Binding-site contacts:
Ligand atom C2 contacts residue ASN15 of chain 1.A at 2.3 Å.
Ligand atom C1 contacts residue GLN15 of chain 1.G at 3.9 Å.
Ligand atom C7 contacts residue GLN15 of chain 1.G at 3.9 Å.
Ligand atom O7 contacts residue ASN15 of chain 1.A at 3.4 Å (h-bond).
Ligand atom C2 contacts residue GLN15 of chain 1.G at 4.1 Å.
Ligand atom N2 contacts residue GLN15 of chain 1.G at 3.2 Å (h-bond).
Ligand atom C5 contacts residue ASN15 of chain 1.A at 3.7 Å.
Ligand atom C7 contacts residue ASN15 of chain 1.A at 3.3 Å.
Ligand atom C8 contacts residue GLN15 of chain 1.G at 3.4 Å.
Ligand atom C3 contacts residue ASN15 of chain 1.A at 3.7 Å.
Ligand atom C8 contacts residue ALA13 of chain 1.A at 4.2 Å (hydrophobic).
Ligand atom C4 contacts residue ASN15 of chain 1.A at 4.1 Å.
Ligand atom N2 contacts residue ASN15 of chain 1.A at 2.8 Å (h-bond).
Ligand atom C1 contacts residue ASN15 of chain 1.A at 1.4 Å.
Ligand atom O5 contacts residue ASN15 of chain 1.A at 2.4 Å (h-bond).
Ligand atom C8 contacts residue ASN15 of chain 1.A at 4.4 Å.
Ligand atom C8 contacts residue ASN14 of chain 1.A at 3.9 Å.

Sequence of chain 1.G:
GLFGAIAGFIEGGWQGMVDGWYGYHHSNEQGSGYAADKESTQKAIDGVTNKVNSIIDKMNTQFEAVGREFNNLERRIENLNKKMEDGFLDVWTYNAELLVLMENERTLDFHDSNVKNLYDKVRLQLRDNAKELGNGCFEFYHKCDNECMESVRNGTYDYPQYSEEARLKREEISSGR

A protein and the small-molecule ligand that binds it are described below.
Small molecule (SMILES): CC(=O)N[C@H]1[C@H](O[C@H]2[C@H](O)[C@@H](NC(C)=O)CO[C@@H]2CO)O[C@H](CO)[C@@H](O)[C@@H]1O

Sequence of chain 1.A:
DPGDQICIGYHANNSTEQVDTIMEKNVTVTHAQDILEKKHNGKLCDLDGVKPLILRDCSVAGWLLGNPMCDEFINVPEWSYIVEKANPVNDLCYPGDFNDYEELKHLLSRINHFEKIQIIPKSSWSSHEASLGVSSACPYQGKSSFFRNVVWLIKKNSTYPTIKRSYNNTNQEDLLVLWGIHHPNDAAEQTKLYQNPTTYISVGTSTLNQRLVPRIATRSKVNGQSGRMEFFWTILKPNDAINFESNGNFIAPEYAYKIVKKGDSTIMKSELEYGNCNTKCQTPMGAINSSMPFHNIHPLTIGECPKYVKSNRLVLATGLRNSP